This small molecule binds to this protein.
Small molecule (SMILES): CC(C)C[C@H](N)C(=O)N[C@@H](CO)C(=O)N[C@@H](CO)C(=O)N1CCC[C@H]1C(=O)N[C@H](C(=O)N[C@H](C(=O)N[C@@H](CCCCN)C(=O)N[C@@H](CO)C(=O)N[C@@H](Cc1ccccc1)C(=O)O)[C@@H](C)O)C(C)C

Binding-site contacts:
Ligand atom N contacts residue TYR7 of chain 1.A at 2.9 Å (h-bond).
Ligand atom C contacts residue TYR159 of chain 1.A at 3.5 Å (hydrophobic).
Ligand atom C contacts residue TYR7 of chain 1.A at 3.2 Å (hydrophobic).
Ligand atom CE2 contacts residue TYR123 of chain 1.A at 3.5 Å (hydrophobic).
Ligand atom CA contacts residue ASN77 of chain 1.A at 3.5 Å.
Ligand atom N contacts residue TYR7 of chain 1.A at 3.4 Å (h-bond).
Ligand atom O contacts residue ASN66 of chain 1.A at 2.7 Å (h-bond).
Ligand atom O contacts residue THR73 of chain 1.A at 3.4 Å.
Ligand atom CE contacts residue ASP114 of chain 1.A at 3.3 Å.
Ligand atom OG contacts residue MET67 of chain 1.A at 3.4 Å.
Ligand atom N contacts residue TRP147 of chain 1.A at 3.5 Å (h-bond).
Ligand atom C contacts residue THR143 of chain 1.A at 3.4 Å.
Ligand atom C contacts residue ASN66 of chain 1.A at 3.4 Å.
Ligand atom OXT contacts residue THR143 of chain 1.A at 2.6 Å (h-bond).
Ligand atom O contacts residue TYR159 of chain 1.A at 3.4 Å.
Ligand atom CA contacts residue TYR171 of chain 1.A at 3.5 Å (hydrophobic).
Ligand atom CB contacts residue TYR99 of chain 1.A at 3.1 Å (hydrophobic).
Ligand atom C contacts residue TYR84 of chain 1.A at 3.0 Å (hydrophobic).
Ligand atom O contacts residue TYR84 of chain 1.A at 3.0 Å (h-bond).
Ligand atom O contacts residue ASN77 of chain 1.A at 3.0 Å (h-bond).
Ligand atom NZ contacts residue ASP114 of chain 1.A at 2.6 Å (salt-bridge).
Ligand atom OG contacts residue GLU63 of chain 1.A at 3.1 Å (salt-bridge).
Ligand atom O contacts residue TRP147 of chain 1.A at 2.7 Å (h-bond).
Ligand atom OG contacts residue ASN66 of chain 1.A at 2.8 Å (h-bond).
Ligand atom CA contacts residue TYR7 of chain 1.A at 3.2 Å (hydrophobic).
Ligand atom C contacts residue TRP147 of chain 1.A at 3.4 Å (hydrophobic).
Ligand atom NZ contacts residue TRP147 of chain 1.A at 3.4 Å.
Ligand atom CD1 contacts residue ASN77 of chain 1.A at 3.3 Å.
Ligand atom N contacts residue GLU63 of chain 1.A at 2.8 Å (salt-bridge).
Ligand atom CA contacts residue TYR99 of chain 1.A at 3.3 Å (hydrophobic).
Ligand atom CE contacts residue TRP147 of chain 1.A at 3.3 Å (hydrophobic).
Ligand atom CA contacts residue THR143 of chain 1.A at 3.4 Å.
Ligand atom N contacts residue TYR171 of chain 1.A at 2.6 Å (h-bond).
Ligand atom N contacts residue TYR99 of chain 1.A at 2.8 Å (h-bond).
Ligand atom CB contacts residue ASN77 of chain 1.A at 3.5 Å.
Ligand atom N contacts residue ASN77 of chain 1.A at 2.8 Å (h-bond).
Ligand atom O contacts residue TYR159 of chain 1.A at 2.4 Å (h-bond).
Ligand atom CB contacts residue GLU63 of chain 1.A at 3.3 Å.
Ligand atom OXT contacts residue TYR84 of chain 1.A at 2.5 Å (h-bond).
Ligand atom O contacts residue ASN80 of chain 1.A at 2.8 Å (h-bond).

Sequence of chain 1.A:
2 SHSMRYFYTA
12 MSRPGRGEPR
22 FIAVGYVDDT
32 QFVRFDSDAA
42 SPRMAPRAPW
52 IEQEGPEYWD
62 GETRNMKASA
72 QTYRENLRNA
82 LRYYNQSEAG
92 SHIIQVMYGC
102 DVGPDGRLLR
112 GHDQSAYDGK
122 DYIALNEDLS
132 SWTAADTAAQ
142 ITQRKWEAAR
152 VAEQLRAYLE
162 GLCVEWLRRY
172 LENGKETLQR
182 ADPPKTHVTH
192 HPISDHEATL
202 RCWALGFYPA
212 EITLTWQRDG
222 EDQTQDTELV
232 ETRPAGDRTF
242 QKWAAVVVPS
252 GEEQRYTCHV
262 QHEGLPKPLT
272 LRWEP